Binding-site contacts:
Ligand atom O7 contacts residue ASN315 of chain 20.E at 4.2 Å.
Ligand atom C1 contacts residue ASN315 of chain 20.E at 1.4 Å.
Ligand atom C7 contacts residue ASN315 of chain 20.E at 3.3 Å.
Ligand atom C6 contacts residue ASN315 of chain 20.E at 4.5 Å.
Ligand atom O5 contacts residue ASN315 of chain 20.E at 2.4 Å (h-bond).
Ligand atom C2 contacts residue ASN315 of chain 20.E at 2.5 Å.
Ligand atom C1 contacts residue VAL314 of chain 20.E at 4.4 Å (hydrophobic).
Ligand atom C4 contacts residue ASN315 of chain 20.E at 4.3 Å.
Ligand atom C5 contacts residue ASN315 of chain 20.E at 3.7 Å.
Ligand atom C8 contacts residue ILE281 of chain 20.E at 4.5 Å (hydrophobic).
Ligand atom C6 contacts residue THR313 of chain 20.E at 4.5 Å.
Ligand atom N2 contacts residue ASN315 of chain 20.E at 2.8 Å (h-bond).
Ligand atom O5 contacts residue THR313 of chain 20.E at 4.3 Å.
Ligand atom C3 contacts residue ASN315 of chain 20.E at 3.8 Å.
Ligand atom O5 contacts residue VAL314 of chain 20.E at 3.8 Å.
Ligand atom C8 contacts residue ASN315 of chain 20.E at 3.5 Å.

This small molecule binds to this protein.
Small molecule (SMILES): CC(=O)N[C@@H]1[C@@H](O)[C@H](O)[C@@H](CO)O[C@H]1O

Sequence of chain 20.E:
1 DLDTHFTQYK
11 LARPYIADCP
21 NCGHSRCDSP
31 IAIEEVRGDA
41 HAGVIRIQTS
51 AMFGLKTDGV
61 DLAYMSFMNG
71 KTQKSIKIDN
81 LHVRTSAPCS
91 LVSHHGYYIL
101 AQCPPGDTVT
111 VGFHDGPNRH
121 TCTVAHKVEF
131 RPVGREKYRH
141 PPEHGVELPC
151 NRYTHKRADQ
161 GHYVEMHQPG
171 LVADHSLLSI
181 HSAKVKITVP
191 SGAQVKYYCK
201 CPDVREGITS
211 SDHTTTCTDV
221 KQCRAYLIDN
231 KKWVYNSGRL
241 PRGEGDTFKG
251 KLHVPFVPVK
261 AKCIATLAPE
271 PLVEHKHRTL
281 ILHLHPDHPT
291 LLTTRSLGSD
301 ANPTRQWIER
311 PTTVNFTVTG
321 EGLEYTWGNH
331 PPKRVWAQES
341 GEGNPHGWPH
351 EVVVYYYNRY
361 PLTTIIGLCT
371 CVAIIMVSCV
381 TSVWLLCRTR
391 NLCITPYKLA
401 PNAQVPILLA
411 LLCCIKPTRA